Sequence of chain 45.F:
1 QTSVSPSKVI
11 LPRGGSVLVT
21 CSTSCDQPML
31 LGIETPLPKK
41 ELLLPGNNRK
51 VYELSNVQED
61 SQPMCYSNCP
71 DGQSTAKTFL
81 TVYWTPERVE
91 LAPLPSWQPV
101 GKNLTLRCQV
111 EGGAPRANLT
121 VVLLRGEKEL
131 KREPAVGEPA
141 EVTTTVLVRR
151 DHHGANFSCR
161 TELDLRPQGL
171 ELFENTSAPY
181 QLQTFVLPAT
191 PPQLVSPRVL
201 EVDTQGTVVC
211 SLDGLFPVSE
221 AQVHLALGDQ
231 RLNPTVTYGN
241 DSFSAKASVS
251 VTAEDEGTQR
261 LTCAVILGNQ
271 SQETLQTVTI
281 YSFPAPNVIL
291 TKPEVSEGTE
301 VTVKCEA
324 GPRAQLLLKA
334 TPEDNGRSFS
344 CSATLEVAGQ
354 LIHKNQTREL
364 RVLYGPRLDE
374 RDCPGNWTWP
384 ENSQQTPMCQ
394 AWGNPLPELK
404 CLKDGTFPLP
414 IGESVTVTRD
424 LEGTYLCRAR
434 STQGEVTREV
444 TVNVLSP

The protein below binds the small molecule below.
Small molecule (SMILES): CC(=O)N[C@@H]1[C@@H](O)[C@H](O)[C@@H](CO)O[C@H]1O

Binding-site contacts:
Ligand atom C7 contacts residue LEU147 of chain 45.F at 3.1 Å (hydrophobic).
Ligand atom C5 contacts residue ASN103 of chain 45.F at 4.0 Å.
Ligand atom C1 contacts residue ASN103 of chain 45.F at 1.7 Å.
Ligand atom C1 contacts residue THR145 of chain 45.F at 3.4 Å.
Ligand atom N2 contacts residue THR145 of chain 45.F at 4.0 Å.
Ligand atom C2 contacts residue THR145 of chain 45.F at 4.1 Å.
Ligand atom C5 contacts residue THR145 of chain 45.F at 4.0 Å.
Ligand atom O5 contacts residue ASN103 of chain 45.F at 2.6 Å (h-bond).
Ligand atom C2 contacts residue LEU147 of chain 45.F at 4.3 Å (hydrophobic).
Ligand atom N2 contacts residue ASN103 of chain 45.F at 3.8 Å.
Ligand atom N2 contacts residue LEU147 of chain 45.F at 3.6 Å.
Ligand atom C8 contacts residue LEU147 of chain 45.F at 3.4 Å (hydrophobic).
Ligand atom C2 contacts residue ASN103 of chain 45.F at 3.2 Å.
Ligand atom O7 contacts residue LEU147 of chain 45.F at 3.0 Å.
Ligand atom C3 contacts residue THR145 of chain 45.F at 4.1 Å.
Ligand atom C8 contacts residue VAL146 of chain 45.F at 4.5 Å (hydrophobic).
Ligand atom O5 contacts residue THR145 of chain 45.F at 4.0 Å.
Ligand atom C3 contacts residue ASN103 of chain 45.F at 4.5 Å.